Sequence of chain 2.C:
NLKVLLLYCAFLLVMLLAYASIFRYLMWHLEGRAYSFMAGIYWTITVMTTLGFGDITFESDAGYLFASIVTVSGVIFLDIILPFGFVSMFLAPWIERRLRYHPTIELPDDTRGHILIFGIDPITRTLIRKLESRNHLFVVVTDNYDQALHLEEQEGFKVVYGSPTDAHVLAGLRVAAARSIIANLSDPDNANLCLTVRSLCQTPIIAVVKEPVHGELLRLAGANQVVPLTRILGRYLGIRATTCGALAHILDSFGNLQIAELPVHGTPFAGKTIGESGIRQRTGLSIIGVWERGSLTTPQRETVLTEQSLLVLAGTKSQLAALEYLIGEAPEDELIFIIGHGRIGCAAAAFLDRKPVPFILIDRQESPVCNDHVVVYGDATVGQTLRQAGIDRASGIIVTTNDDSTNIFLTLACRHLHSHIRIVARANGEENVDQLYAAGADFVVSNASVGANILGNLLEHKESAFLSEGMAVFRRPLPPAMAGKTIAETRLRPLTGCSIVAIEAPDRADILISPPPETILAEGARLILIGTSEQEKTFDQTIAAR

The protein below binds the small molecule below.
Small molecule (SMILES): OC[C@H]1O[C@H](O)[C@H](O)[C@@H](O)[C@@H]1O

Binding-site contacts:
Ligand atom O1 contacts residue ARG246 of chain 2.C at 3.5 Å (salt-bridge).
Ligand atom C6 contacts residue ILE265 of chain 2.C at 4.0 Å (hydrophobic).
Ligand atom O4 contacts residue ARG369 of chain 2.C at 4.2 Å.
Ligand atom C2 contacts residue ARG246 of chain 2.C at 4.5 Å.
Ligand atom O6 contacts residue ILE265 of chain 2.C at 4.3 Å.
Ligand atom O6 contacts residue ARG250 of chain 2.C at 4.1 Å.
Ligand atom O2 contacts residue ARG246 of chain 2.C at 4.1 Å.
Ligand atom O4 contacts residue ARG246 of chain 2.C at 4.2 Å.
Ligand atom C3 contacts residue ARG246 of chain 2.C at 3.9 Å.
Ligand atom O4 contacts residue ARG250 of chain 2.C at 4.2 Å.
Ligand atom C3 contacts residue ARG369 of chain 2.C at 4.3 Å.
Ligand atom C6 contacts residue HIS264 of chain 2.C at 4.4 Å.
Ligand atom C5 contacts residue ARG246 of chain 2.C at 4.4 Å.
Ligand atom C1 contacts residue ARG246 of chain 2.C at 4.4 Å.
Ligand atom O3 contacts residue ARG369 of chain 2.C at 3.1 Å (salt-bridge).